Sequence of chain 1.B:
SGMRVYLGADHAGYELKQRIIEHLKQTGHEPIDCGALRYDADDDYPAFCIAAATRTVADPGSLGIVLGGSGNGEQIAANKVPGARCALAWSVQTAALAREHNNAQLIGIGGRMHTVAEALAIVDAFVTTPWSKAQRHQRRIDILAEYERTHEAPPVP

Binding-site contacts:
Ligand atom C5 contacts residue GLU75 of chain 1.B at 3.5 Å.
Ligand atom O1 contacts residue R521 of chain 1.H at 0.6 Å (h-bond).
Ligand atom O4 contacts residue GLY70 of chain 1.B at 2.8 Å (h-bond).
Ligand atom O12 contacts residue ARG137 of chain 1.A at 2.5 Å (salt-bridge).
Ligand atom C5 contacts residue ASP11 of chain 1.B at 3.5 Å.
Ligand atom O8 contacts residue R521 of chain 1.H at 0.7 Å (h-bond).
Ligand atom C2 contacts residue R521 of chain 1.H at 0.3 Å.
Ligand atom C6 contacts residue HIS102 of chain 1.A at 3.4 Å.
Ligand atom C7 contacts residue R521 of chain 1.H at 0.8 Å.
Ligand atom O14 contacts residue HIS102 of chain 1.A at 2.5 Å (h-bond).
Ligand atom C7 contacts residue ARG141 of chain 1.A at 3.5 Å.
Ligand atom O12 contacts residue ARG141 of chain 1.A at 2.7 Å (salt-bridge).
Ligand atom O8 contacts residue HIS102 of chain 1.A at 3.5 Å.
Ligand atom O4 contacts residue R521 of chain 1.H at 0.9 Å (h-bond).
Ligand atom C2 contacts residue ASN103 of chain 1.A at 3.5 Å.
Ligand atom O1 contacts residue ASN103 of chain 1.A at 3.1 Å (h-bond).
Ligand atom P9 contacts residue R521 of chain 1.H at 0.7 Å.
Ligand atom O1 contacts residue ASN73 of chain 1.B at 3.6 Å.
Ligand atom O13 contacts residue GLU75 of chain 1.B at 3.3 Å (salt-bridge).
Ligand atom O4 contacts residue GLU75 of chain 1.B at 3.1 Å (salt-bridge).
Ligand atom O10 contacts residue ARG113 of chain 1.B at 3.3 Å (salt-bridge).
Ligand atom O14 contacts residue R521 of chain 1.H at 0.7 Å (h-bond).
Ligand atom C3 contacts residue GLU75 of chain 1.B at 3.1 Å.
Ligand atom O4 contacts residue SER71 of chain 1.B at 2.9 Å (h-bond).
Ligand atom O1 contacts residue SER71 of chain 1.B at 3.0 Å (h-bond).
Ligand atom O13 contacts residue R521 of chain 1.H at 0.6 Å (h-bond).
Ligand atom C5 contacts residue R521 of chain 1.H at 0.5 Å.
Ligand atom O10 contacts residue R521 of chain 1.H at 0.8 Å (h-bond).
Ligand atom O1 contacts residue GLY74 of chain 1.B at 2.7 Å (h-bond).
Ligand atom P9 contacts residue ARG137 of chain 1.A at 3.4 Å.
Ligand atom O1 contacts residue GLU75 of chain 1.B at 2.8 Å (salt-bridge).
Ligand atom C3 contacts residue R521 of chain 1.H at 0.4 Å.
Ligand atom O13 contacts residue ASP11 of chain 1.B at 2.6 Å (salt-bridge).
Ligand atom O11 contacts residue ARG137 of chain 1.A at 2.8 Å (salt-bridge).
Ligand atom O11 contacts residue R521 of chain 1.H at 0.5 Å (h-bond).
Ligand atom C2 contacts residue GLU75 of chain 1.B at 3.0 Å.
Ligand atom O13 contacts residue GLY70 of chain 1.B at 3.1 Å (h-bond).
Ligand atom C6 contacts residue R521 of chain 1.H at 0.5 Å.
Ligand atom O12 contacts residue R521 of chain 1.H at 0.8 Å (h-bond).
Ligand atom O10 contacts residue HIS12 of chain 1.B at 2.7 Å (h-bond).

Sequence of chain 1.A:
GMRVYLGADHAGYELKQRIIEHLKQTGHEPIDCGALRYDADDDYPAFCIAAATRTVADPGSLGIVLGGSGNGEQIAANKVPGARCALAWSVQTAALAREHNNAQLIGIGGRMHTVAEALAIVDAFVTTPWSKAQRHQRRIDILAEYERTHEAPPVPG

This small molecule binds to this protein.
Small molecule (SMILES): O=C(CO)[C@H](O)[C@H](O)COP(=O)(O)O